Binding-site contacts:
Ligand atom C8 contacts residue ASN1098 of chain 1.B at 4.3 Å.
Ligand atom C3 contacts residue ASN1074 of chain 1.B at 4.0 Å.
Ligand atom C7 contacts residue ASN1074 of chain 1.B at 3.6 Å.
Ligand atom C8 contacts residue PHE1075 of chain 1.B at 4.0 Å (hydrophobic).
Ligand atom N2 contacts residue PHE1075 of chain 1.B at 4.4 Å.
Ligand atom O7 contacts residue THR1076 of chain 1.B at 3.3 Å (h-bond).
Ligand atom C1 contacts residue ASN1074 of chain 1.B at 1.5 Å.
Ligand atom C7 contacts residue THR1076 of chain 1.B at 4.0 Å.
Ligand atom N2 contacts residue ASN1074 of chain 1.B at 3.2 Å (h-bond).
Ligand atom C8 contacts residue THR1076 of chain 1.B at 4.1 Å.
Ligand atom C2 contacts residue ASN1074 of chain 1.B at 2.8 Å.
Ligand atom C7 contacts residue PHE1075 of chain 1.B at 3.7 Å (hydrophobic).
Ligand atom C5 contacts residue ASN1074 of chain 1.B at 3.6 Å.
Ligand atom C4 contacts residue ASN1074 of chain 1.B at 4.4 Å.
Ligand atom C8 contacts residue ASN1074 of chain 1.B at 3.5 Å.
Ligand atom O5 contacts residue ASN1074 of chain 1.B at 2.4 Å (h-bond).
Ligand atom O7 contacts residue ASN1074 of chain 1.B at 3.8 Å.
Ligand atom O7 contacts residue PHE1075 of chain 1.B at 3.2 Å (h-bond).

Sequence of chain 1.B:
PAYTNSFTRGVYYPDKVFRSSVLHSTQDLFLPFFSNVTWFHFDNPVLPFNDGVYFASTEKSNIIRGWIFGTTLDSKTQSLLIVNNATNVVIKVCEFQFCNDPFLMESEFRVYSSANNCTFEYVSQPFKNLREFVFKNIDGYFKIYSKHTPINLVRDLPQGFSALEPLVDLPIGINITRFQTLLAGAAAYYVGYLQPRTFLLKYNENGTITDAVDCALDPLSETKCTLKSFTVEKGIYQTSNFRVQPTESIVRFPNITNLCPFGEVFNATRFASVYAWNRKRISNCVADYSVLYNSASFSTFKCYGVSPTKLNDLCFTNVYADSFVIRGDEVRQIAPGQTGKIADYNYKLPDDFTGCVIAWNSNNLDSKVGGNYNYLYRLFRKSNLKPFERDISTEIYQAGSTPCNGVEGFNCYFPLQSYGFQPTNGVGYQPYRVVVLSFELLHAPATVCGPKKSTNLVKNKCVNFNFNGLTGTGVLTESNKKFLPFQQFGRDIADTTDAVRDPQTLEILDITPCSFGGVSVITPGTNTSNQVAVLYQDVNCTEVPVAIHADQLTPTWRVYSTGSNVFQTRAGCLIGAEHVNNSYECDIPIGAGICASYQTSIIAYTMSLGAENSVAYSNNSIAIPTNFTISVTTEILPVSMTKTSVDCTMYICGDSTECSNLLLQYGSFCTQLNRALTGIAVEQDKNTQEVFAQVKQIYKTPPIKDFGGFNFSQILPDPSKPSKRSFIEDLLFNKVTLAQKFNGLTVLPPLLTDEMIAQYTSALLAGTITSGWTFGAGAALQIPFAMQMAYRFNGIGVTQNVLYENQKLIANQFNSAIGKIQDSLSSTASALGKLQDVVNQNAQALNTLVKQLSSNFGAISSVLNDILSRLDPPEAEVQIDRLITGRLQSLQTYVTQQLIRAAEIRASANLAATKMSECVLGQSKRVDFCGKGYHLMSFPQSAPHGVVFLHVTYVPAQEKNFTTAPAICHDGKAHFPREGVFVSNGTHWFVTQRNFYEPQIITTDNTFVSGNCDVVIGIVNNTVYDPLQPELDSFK

This small molecule binds to this protein.
Small molecule (SMILES): CC(=O)N[C@@H]1[C@@H](O)[C@H](O)[C@@H](CO)O[C@H]1O